Sequence of chain 1.A:
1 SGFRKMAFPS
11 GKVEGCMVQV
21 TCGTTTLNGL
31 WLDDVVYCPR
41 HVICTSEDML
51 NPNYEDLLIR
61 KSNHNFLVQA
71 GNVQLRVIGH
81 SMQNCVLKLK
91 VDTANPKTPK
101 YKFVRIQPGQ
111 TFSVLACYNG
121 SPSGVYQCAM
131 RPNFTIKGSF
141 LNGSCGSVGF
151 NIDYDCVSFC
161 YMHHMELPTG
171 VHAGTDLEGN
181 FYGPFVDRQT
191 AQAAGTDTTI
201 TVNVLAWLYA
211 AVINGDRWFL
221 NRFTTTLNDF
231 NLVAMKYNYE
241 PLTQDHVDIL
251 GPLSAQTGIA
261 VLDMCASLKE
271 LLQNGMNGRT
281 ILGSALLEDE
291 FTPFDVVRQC

A protein and the small-molecule ligand that binds it are described below.
Small molecule (SMILES): COC(=O)N[C@H](C(=O)N1C[C@H](C(F)(F)F)C[C@H]1C(=O)N[C@H](C=N)C[C@@H]1CCNC1=O)C(C)(C)C

Sequence of chain 1.B:
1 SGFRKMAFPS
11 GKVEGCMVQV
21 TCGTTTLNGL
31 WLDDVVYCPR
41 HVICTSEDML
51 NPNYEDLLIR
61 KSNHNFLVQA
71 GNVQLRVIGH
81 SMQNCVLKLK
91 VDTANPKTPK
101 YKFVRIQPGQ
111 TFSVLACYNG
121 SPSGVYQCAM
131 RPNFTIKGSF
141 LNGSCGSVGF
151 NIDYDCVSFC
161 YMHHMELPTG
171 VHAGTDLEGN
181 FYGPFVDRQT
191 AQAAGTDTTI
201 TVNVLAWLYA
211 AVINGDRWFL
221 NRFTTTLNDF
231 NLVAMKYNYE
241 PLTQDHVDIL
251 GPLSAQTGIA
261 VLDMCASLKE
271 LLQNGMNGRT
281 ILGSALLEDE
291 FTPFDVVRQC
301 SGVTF

Binding-site contacts:
Ligand atom O5 contacts residue MET165 of chain 1.B at 3.6 Å.
Ligand atom F3 contacts residue ARG188 of chain 1.B at 3.0 Å.
Ligand atom N1 contacts residue GLU166 of chain 1.B at 3.1 Å (salt-bridge).
Ligand atom C7 contacts residue GLU166 of chain 1.B at 3.6 Å.
Ligand atom N5 contacts residue GLY143 of chain 1.B at 3.6 Å (h-bond).
Ligand atom O1 contacts residue PHE140 of chain 1.B at 3.5 Å.
Ligand atom O1 contacts residue HIS172 of chain 1.B at 3.6 Å.
Ligand atom O5 contacts residue GLU166 of chain 1.B at 3.2 Å (salt-bridge).
Ligand atom C11 contacts residue MET49 of chain 1.B at 3.6 Å (hydrophobic).
Ligand atom F2 contacts residue MET165 of chain 1.B at 3.3 Å.
Ligand atom C19 contacts residue THR190 of chain 1.B at 3.4 Å.
Ligand atom F3 contacts residue GLN189 of chain 1.B at 3.1 Å.
Ligand atom N1 contacts residue PHE140 of chain 1.B at 3.6 Å (h-bond).
Ligand atom C2 contacts residue CYS145 of chain 1.B at 1.8 Å (hydrophobic).
Ligand atom C1 contacts residue CYS145 of chain 1.B at 2.8 Å (hydrophobic).
Ligand atom C3 contacts residue CYS145 of chain 1.B at 3.4 Å (hydrophobic).
Ligand atom C12 contacts residue HIS41 of chain 1.B at 3.7 Å.
Ligand atom F1 contacts residue HIS41 of chain 1.B at 3.6 Å.
Ligand atom C19 contacts residue MET165 of chain 1.B at 3.5 Å (hydrophobic).
Ligand atom F3 contacts residue ASP187 of chain 1.B at 3.3 Å.
Ligand atom N2 contacts residue HIS164 of chain 1.B at 2.9 Å (h-bond).
Ligand atom C18 contacts residue GLU166 of chain 1.B at 3.6 Å.
Ligand atom O3 contacts residue GLU166 of chain 1.B at 2.9 Å (salt-bridge).
Ligand atom C20 contacts residue GLU166 of chain 1.B at 3.5 Å.
Ligand atom N5 contacts residue SER144 of chain 1.B at 3.7 Å.
Ligand atom N2 contacts residue CYS145 of chain 1.B at 3.0 Å (h-bond).
Ligand atom F1 contacts residue ASP187 of chain 1.B at 3.3 Å.
Ligand atom C6 contacts residue ASN142 of chain 1.B at 3.5 Å.
Ligand atom C8 contacts residue HIS164 of chain 1.B at 3.4 Å.
Ligand atom N5 contacts residue CYS145 of chain 1.B at 2.7 Å (h-bond).
Ligand atom C19 contacts residue GLN192 of chain 1.B at 3.6 Å.
Ligand atom N4 contacts residue GLU166 of chain 1.B at 2.9 Å (salt-bridge).
Ligand atom O1 contacts residue GLU166 of chain 1.B at 3.4 Å.
Ligand atom C9 contacts residue HIS164 of chain 1.B at 3.7 Å.
Ligand atom C5 contacts residue ASN142 of chain 1.B at 3.4 Å.
Ligand atom C12 contacts residue MET49 of chain 1.B at 3.7 Å (hydrophobic).
Ligand atom C3 contacts residue HIS163 of chain 1.B at 3.8 Å.
Ligand atom O3 contacts residue MET165 of chain 1.B at 3.3 Å.
Ligand atom O1 contacts residue HIS163 of chain 1.B at 2.9 Å (h-bond).
Ligand atom O4 contacts residue GLN189 of chain 1.B at 3.2 Å.